This small molecule binds to this protein.
Small molecule (SMILES): CC(=O)N[C@H]1[C@H](O[C@H]2[C@H](O)[C@@H](NC(C)=O)CO[C@@H]2CO)O[C@H](CO)[C@@H](O)[C@@H]1O

Binding-site contacts:
Ligand atom C7 contacts residue ASN12 of chain 47.H at 3.9 Å.
Ligand atom C1 contacts residue ASN12 of chain 47.H at 2.2 Å.
Ligand atom O7 contacts residue ASN12 of chain 47.H at 3.7 Å.
Ligand atom O5 contacts residue ASN12 of chain 47.H at 2.7 Å (h-bond).
Ligand atom C2 contacts residue ASN12 of chain 47.H at 3.2 Å.
Ligand atom N2 contacts residue ASN12 of chain 47.H at 3.8 Å.
Ligand atom C5 contacts residue ASN12 of chain 47.H at 4.1 Å.

Sequence of chain 47.H:
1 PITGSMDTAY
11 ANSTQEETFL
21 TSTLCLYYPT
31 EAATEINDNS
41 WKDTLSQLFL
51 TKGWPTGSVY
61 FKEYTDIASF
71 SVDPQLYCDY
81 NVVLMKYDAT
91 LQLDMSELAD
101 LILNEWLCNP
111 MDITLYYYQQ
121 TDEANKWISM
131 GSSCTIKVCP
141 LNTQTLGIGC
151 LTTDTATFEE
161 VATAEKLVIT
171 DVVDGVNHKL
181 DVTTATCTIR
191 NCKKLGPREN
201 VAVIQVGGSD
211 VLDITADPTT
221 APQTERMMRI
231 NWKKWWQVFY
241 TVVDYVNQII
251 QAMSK